This protein binds this small molecule.
Small molecule (SMILES): CC(=O)N[C@@H]1[C@@H](O)[C@H](O)[C@@H](CO)O[C@H]1O

Sequence of chain 1.G:
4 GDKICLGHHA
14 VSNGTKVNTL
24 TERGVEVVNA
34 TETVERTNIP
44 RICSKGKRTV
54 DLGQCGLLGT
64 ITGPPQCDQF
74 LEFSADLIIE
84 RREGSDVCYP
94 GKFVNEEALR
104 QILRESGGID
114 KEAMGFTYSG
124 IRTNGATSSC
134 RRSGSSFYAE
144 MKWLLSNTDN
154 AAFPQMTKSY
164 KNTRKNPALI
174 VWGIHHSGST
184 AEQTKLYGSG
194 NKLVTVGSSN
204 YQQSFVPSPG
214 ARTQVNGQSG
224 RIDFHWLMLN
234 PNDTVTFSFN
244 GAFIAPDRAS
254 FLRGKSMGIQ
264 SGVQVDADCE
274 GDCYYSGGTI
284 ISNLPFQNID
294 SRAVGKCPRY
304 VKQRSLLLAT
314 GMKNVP

Binding-site contacts:
Ligand atom C1 contacts residue ASN82 of chain 1.H at 1.5 Å.
Ligand atom C7 contacts residue ASN82 of chain 1.H at 3.7 Å.
Ligand atom C8 contacts residue ASN79 of chain 1.H at 3.1 Å.
Ligand atom O5 contacts residue ASN82 of chain 1.H at 2.4 Å (h-bond).
Ligand atom C7 contacts residue GLU72 of chain 1.H at 4.0 Å.
Ligand atom C7 contacts residue ASN79 of chain 1.H at 3.5 Å.
Ligand atom N2 contacts residue GLU72 of chain 1.H at 4.0 Å.
Ligand atom O3 contacts residue GLU72 of chain 1.H at 4.0 Å.
Ligand atom C8 contacts residue GLU72 of chain 1.H at 3.5 Å.
Ligand atom C5 contacts residue ASN82 of chain 1.H at 3.7 Å.
Ligand atom O7 contacts residue ASN82 of chain 1.H at 4.0 Å.
Ligand atom N2 contacts residue ASN82 of chain 1.H at 3.0 Å (h-bond).
Ligand atom C3 contacts residue ASN82 of chain 1.H at 3.9 Å.
Ligand atom C8 contacts residue GLY78 of chain 1.H at 4.1 Å.
Ligand atom C8 contacts residue LYS75 of chain 1.H at 3.9 Å.
Ligand atom O7 contacts residue ASN79 of chain 1.H at 3.3 Å (h-bond).
Ligand atom C2 contacts residue ASN82 of chain 1.H at 2.5 Å.
Ligand atom C4 contacts residue ASN82 of chain 1.H at 4.3 Å.
Ligand atom O6 contacts residue ARG295 of chain 1.G at 4.3 Å.

Sequence of chain 1.H:
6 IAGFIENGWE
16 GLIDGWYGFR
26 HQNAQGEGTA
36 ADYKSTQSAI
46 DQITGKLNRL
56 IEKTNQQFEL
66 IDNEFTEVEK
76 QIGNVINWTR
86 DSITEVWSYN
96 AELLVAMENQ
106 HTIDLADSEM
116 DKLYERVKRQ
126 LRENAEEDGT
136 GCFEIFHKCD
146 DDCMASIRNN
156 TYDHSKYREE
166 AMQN